Binding-site contacts:
Ligand atom N1 contacts residue ALA101 of chain 1.L at 3.5 Å.
Ligand atom N3 contacts residue PHE54 of chain 1.L at 3.6 Å.
Ligand atom CAS contacts residue ACT1 of chain 1.MC at 4.0 Å.
Ligand atom CAI contacts residue ILE206 of chain 1.L at 3.9 Å (hydrophobic).
Ligand atom CAR contacts residue ILE216 of chain 1.L at 3.6 Å (hydrophobic).
Ligand atom CAL contacts residue PHE54 of chain 1.L at 3.6 Å (hydrophobic).
Ligand atom N3 contacts residue ILE216 of chain 1.L at 3.8 Å.
Ligand atom CAB contacts residue ILE41 of chain 1.L at 3.9 Å (hydrophobic).
Ligand atom C2 contacts residue PRO83 of chain 1.L at 3.6 Å (hydrophobic).
Ligand atom C2 contacts residue ALA101 of chain 1.L at 3.9 Å (hydrophobic).
Ligand atom C6 contacts residue PHE54 of chain 1.L at 3.5 Å (hydrophobic).
Ligand atom CAI contacts residue ACT1 of chain 1.MC at 3.9 Å.
Ligand atom NAW contacts residue ILE216 of chain 1.L at 3.7 Å.
Ligand atom CAF contacts residue VAL34 of chain 1.L at 3.7 Å (hydrophobic).
Ligand atom CAC contacts residue ASP217 of chain 1.L at 3.4 Å.
Ligand atom C6 contacts residue ILE102 of chain 1.L at 3.8 Å (hydrophobic).
Ligand atom CAE contacts residue VAL34 of chain 1.L at 4.1 Å (hydrophobic).
Ligand atom CAG contacts residue THR106 of chain 1.L at 3.9 Å.
Ligand atom N1 contacts residue ILE216 of chain 1.L at 3.9 Å.
Ligand atom C5 contacts residue ILE216 of chain 1.L at 3.9 Å (hydrophobic).
Ligand atom NAO contacts residue ILE216 of chain 1.L at 3.6 Å.
Ligand atom CAT contacts residue PHE54 of chain 1.L at 4.1 Å (hydrophobic).
Ligand atom CAQ contacts residue ACT1 of chain 1.MC at 3.6 Å.
Ligand atom CAE contacts residue ASP32 of chain 1.L at 4.0 Å.
Ligand atom CAA contacts residue PHE54 of chain 1.L at 3.6 Å (hydrophobic).
Ligand atom C4 contacts residue ILE216 of chain 1.L at 3.9 Å (hydrophobic).
Ligand atom C2 contacts residue ILE216 of chain 1.L at 3.8 Å (hydrophobic).
Ligand atom CAT contacts residue ACT1 of chain 1.MC at 3.7 Å.
Ligand atom C5 contacts residue PHE54 of chain 1.L at 3.4 Å (hydrophobic).
Ligand atom C2 contacts residue PHE54 of chain 1.L at 3.7 Å (hydrophobic).
Ligand atom CAC contacts residue ILE216 of chain 1.L at 3.9 Å (hydrophobic).
Ligand atom NAD contacts residue ILE102 of chain 1.L at 2.9 Å (h-bond).
Ligand atom CAK contacts residue GLN109 of chain 1.L at 3.9 Å.
Ligand atom N1 contacts residue PHE54 of chain 1.L at 3.8 Å.
Ligand atom C4 contacts residue PHE54 of chain 1.L at 3.7 Å (hydrophobic).
Ligand atom N1 contacts residue ILE102 of chain 1.L at 3.0 Å (h-bond).
Ligand atom CAR contacts residue PHE54 of chain 1.L at 4.0 Å (hydrophobic).
Ligand atom NAD contacts residue PHE54 of chain 1.L at 3.9 Å.
Ligand atom C2 contacts residue ILE102 of chain 1.L at 3.8 Å (hydrophobic).
Ligand atom CAF contacts residue ASP32 of chain 1.L at 3.4 Å.

Sequence of chain 1.L:
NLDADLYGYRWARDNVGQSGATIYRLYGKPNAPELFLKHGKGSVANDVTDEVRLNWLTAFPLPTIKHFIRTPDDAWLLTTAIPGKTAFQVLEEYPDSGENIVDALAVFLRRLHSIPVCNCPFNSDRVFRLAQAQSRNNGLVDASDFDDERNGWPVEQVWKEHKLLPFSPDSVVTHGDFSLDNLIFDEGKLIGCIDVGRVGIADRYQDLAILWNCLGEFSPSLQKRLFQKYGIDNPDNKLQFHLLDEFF

This small molecule binds to this protein.
Small molecule (SMILES): CC(C)(C)n1nc(-c2cccc3ccccc23)c2c(N)ncnc21